Binding-site contacts:
Ligand atom C2 contacts residue ASN488 of chain 1.A at 2.4 Å.
Ligand atom C4 contacts residue ASN512 of chain 1.A at 4.5 Å.
Ligand atom C2 contacts residue ASN512 of chain 1.A at 4.4 Å.
Ligand atom C3 contacts residue ASN488 of chain 1.A at 3.8 Å.
Ligand atom C7 contacts residue GLU475 of chain 1.A at 4.5 Å.
Ligand atom C1 contacts residue ASN512 of chain 1.A at 3.4 Å.
Ligand atom O5 contacts residue ASN488 of chain 1.A at 2.3 Å (h-bond).
Ligand atom O7 contacts residue ASN488 of chain 1.A at 3.3 Å (h-bond).
Ligand atom C6 contacts residue TYR510 of chain 1.A at 3.5 Å (hydrophobic).
Ligand atom C7 contacts residue ASN488 of chain 1.A at 3.3 Å.
Ligand atom C8 contacts residue TYR514 of chain 1.A at 3.4 Å (hydrophobic).
Ligand atom O7 contacts residue ASN512 of chain 1.A at 4.5 Å.
Ligand atom C8 contacts residue ASN512 of chain 1.A at 4.5 Å.
Ligand atom O7 contacts residue TYR510 of chain 1.A at 3.5 Å (h-bond).
Ligand atom C6 contacts residue ASN512 of chain 1.A at 3.8 Å.
Ligand atom C4 contacts residue ASN488 of chain 1.A at 4.2 Å.
Ligand atom N2 contacts residue TYR514 of chain 1.A at 3.8 Å.
Ligand atom C1 contacts residue ASN488 of chain 1.A at 1.4 Å.
Ligand atom O5 contacts residue ASN512 of chain 1.A at 3.6 Å.
Ligand atom C8 contacts residue GLU475 of chain 1.A at 3.3 Å.
Ligand atom C7 contacts residue LYS323 of chain 1.A at 3.4 Å.
Ligand atom C5 contacts residue ASN512 of chain 1.A at 3.4 Å.
Ligand atom C8 contacts residue LYS323 of chain 1.A at 3.7 Å.
Ligand atom C5 contacts residue ASN488 of chain 1.A at 3.6 Å.
Ligand atom O6 contacts residue TYR510 of chain 1.A at 3.7 Å.
Ligand atom C3 contacts residue ASN512 of chain 1.A at 4.5 Å.
Ligand atom N2 contacts residue ASN488 of chain 1.A at 2.9 Å (h-bond).
Ligand atom O7 contacts residue LYS323 of chain 1.A at 2.5 Å (salt-bridge).
Ligand atom C7 contacts residue TYR514 of chain 1.A at 4.0 Å (hydrophobic).
Ligand atom C1 contacts residue TYR514 of chain 1.A at 4.5 Å (hydrophobic).

The small molecule below binds the protein below.
Small molecule (SMILES): CC(=O)N[C@H]1[C@H](O[C@H]2[C@H](O)[C@@H](NC(C)=O)CO[C@@H]2CO)O[C@H](CO)[C@@H](O)[C@@H]1O

Sequence of chain 1.A:
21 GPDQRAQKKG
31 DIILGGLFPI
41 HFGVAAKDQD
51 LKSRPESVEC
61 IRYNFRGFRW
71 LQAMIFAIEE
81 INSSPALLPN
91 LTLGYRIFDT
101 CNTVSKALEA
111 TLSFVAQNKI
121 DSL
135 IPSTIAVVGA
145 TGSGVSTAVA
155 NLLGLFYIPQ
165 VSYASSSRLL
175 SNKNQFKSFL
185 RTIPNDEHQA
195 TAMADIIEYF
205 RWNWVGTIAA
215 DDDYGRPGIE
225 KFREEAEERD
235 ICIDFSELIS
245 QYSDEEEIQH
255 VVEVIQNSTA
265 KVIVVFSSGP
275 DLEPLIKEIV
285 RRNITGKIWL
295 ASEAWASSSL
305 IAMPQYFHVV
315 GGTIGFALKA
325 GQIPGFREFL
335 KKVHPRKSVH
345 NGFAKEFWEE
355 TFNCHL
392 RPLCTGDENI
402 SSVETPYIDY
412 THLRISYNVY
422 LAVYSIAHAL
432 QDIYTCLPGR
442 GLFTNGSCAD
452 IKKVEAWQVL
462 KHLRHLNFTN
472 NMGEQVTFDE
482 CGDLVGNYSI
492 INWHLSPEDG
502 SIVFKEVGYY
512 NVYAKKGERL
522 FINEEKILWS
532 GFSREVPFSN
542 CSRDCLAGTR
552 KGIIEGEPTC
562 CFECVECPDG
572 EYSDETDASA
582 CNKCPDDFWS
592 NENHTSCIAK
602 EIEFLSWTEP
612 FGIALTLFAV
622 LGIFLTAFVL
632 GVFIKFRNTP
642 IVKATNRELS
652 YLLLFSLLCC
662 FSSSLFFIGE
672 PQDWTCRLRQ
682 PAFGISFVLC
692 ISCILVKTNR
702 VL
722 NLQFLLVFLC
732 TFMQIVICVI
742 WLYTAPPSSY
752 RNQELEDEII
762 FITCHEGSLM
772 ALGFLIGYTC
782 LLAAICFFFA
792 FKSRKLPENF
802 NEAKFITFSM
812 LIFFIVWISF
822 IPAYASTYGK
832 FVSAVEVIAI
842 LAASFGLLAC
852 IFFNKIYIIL